Sequence of chain 1.A:
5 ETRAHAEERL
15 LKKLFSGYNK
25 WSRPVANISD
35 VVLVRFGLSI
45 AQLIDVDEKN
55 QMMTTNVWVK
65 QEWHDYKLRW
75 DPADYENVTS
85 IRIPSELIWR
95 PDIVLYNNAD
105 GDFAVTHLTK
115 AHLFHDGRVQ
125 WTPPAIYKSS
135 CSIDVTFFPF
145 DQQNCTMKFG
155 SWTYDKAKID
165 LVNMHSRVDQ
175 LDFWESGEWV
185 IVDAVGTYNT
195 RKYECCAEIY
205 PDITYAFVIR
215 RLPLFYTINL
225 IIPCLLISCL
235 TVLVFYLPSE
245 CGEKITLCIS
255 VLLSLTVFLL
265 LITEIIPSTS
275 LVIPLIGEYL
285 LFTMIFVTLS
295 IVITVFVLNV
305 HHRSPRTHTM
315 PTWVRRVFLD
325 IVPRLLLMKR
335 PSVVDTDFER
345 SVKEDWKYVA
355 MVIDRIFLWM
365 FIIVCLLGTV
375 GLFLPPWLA

The small molecule below binds the protein below.
Small molecule (SMILES): CC(=O)N[C@@H]1[C@@H](O)[C@H](O)[C@@H](CO)O[C@H]1O

Binding-site contacts:
Ligand atom C1 contacts residue SER33 of chain 1.A at 3.4 Å.
Ligand atom C5 contacts residue ASN31 of chain 1.A at 3.7 Å.
Ligand atom C3 contacts residue ASN31 of chain 1.A at 3.8 Å.
Ligand atom O7 contacts residue ASN31 of chain 1.A at 3.8 Å.
Ligand atom C1 contacts residue ASN31 of chain 1.A at 1.4 Å.
Ligand atom N2 contacts residue ASN31 of chain 1.A at 2.9 Å (h-bond).
Ligand atom C6 contacts residue SER33 of chain 1.A at 3.8 Å.
Ligand atom C5 contacts residue SER33 of chain 1.A at 3.5 Å.
Ligand atom C7 contacts residue ASN31 of chain 1.A at 3.5 Å.
Ligand atom C4 contacts residue ASN31 of chain 1.A at 4.2 Å.
Ligand atom C2 contacts residue ASN31 of chain 1.A at 2.4 Å.
Ligand atom O5 contacts residue ASN31 of chain 1.A at 2.4 Å (h-bond).
Ligand atom O5 contacts residue SER33 of chain 1.A at 2.9 Å (h-bond).